Binding-site contacts:
Ligand atom N2 contacts residue ARG372 of chain 1.B at 4.4 Å.
Ligand atom OP1 contacts residue ASN347 of chain 1.B at 2.8 Å (h-bond).
Ligand atom N3 contacts residue PRO285 of chain 1.B at 3.8 Å.
Ligand atom C5 contacts residue PRO285 of chain 1.B at 4.2 Å (hydrophobic).
Ligand atom N4 contacts residue PRO285 of chain 1.B at 3.3 Å.
Ligand atom O3' contacts residue CA1 of chain 1.O at 4.0 Å.
Ligand atom O2 contacts residue ILE284 of chain 1.B at 4.2 Å.
Ligand atom O3' contacts residue ASP346 of chain 1.B at 3.9 Å.
Ligand atom O3' contacts residue GLU269 of chain 1.B at 3.7 Å.
Ligand atom C2' contacts residue ILE284 of chain 1.B at 4.5 Å (hydrophobic).
Ligand atom O5' contacts residue ASN347 of chain 1.B at 4.4 Å.
Ligand atom O2 contacts residue ARG372 of chain 1.B at 4.3 Å.
Ligand atom C3' contacts residue ASP346 of chain 1.B at 4.5 Å.
Ligand atom C4 contacts residue PRO285 of chain 1.B at 3.5 Å (hydrophobic).
Ligand atom C2 contacts residue PRO285 of chain 1.B at 4.4 Å (hydrophobic).
Ligand atom P contacts residue ASN347 of chain 1.B at 4.1 Å.

Sequence of chain 1.B:
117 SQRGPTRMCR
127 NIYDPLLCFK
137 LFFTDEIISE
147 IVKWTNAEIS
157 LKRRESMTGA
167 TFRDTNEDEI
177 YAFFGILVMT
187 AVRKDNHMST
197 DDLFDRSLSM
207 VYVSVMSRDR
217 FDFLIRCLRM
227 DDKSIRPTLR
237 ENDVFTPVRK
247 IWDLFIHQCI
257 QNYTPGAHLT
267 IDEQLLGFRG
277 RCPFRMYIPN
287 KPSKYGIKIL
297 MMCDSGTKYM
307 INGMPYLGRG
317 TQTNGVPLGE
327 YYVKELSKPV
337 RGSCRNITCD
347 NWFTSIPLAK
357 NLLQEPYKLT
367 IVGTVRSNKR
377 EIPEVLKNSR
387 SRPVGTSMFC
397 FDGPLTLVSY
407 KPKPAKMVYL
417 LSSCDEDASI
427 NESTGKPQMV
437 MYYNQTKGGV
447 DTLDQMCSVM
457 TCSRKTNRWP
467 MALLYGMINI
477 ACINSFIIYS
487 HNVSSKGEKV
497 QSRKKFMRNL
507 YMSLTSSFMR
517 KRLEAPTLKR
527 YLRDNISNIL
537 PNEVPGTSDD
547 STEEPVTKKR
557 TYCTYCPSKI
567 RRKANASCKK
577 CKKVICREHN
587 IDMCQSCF

This protein binds this small molecule.
Small molecule (SMILES): Cc1cn([C@H]2C[C@H](O[P](=O)(O)OC[C@H]3O[C@@H](n4ccc(N)nc4=O)C[C@@H]3O)[C@@H](CO[P](=O)(O)O[C@H]3C[C@H](n4cnc5c(=O)nc(N)[nH]c54)O[C@@H]3CO[P](=O)(O)O[C@H]3C[C@H](n4cnc5c(N)ncnc54)O[C@@H]3CO[P](=O)(O)O[C@H]3C[C@H](n4ccc(N)nc4=O)O[C@@H]3CO[P](=O)(O)O[C@H]3C[C@H](n4cnc5c(N)ncnc54)O[C@@H]3CO[P](=O)(O)O[C@H]3C[C@H](n4ccc(N)nc4=O)O[C@@H]3CO[P](=O)(O)O[C@H]3C[C@H](n4cnc5c(=O)nc(N)[nH]c54)O[C@@H]3COP(=O)=O)O2)c(=O)[nH]c1=O